Binding-site contacts:
Ligand atom O1A contacts residue TYR72 of chain 46.A at 3.7 Å.
Ligand atom O1A contacts residue ARG77 of chain 46.A at 3.1 Å.
Ligand atom C4 contacts residue TYR72 of chain 46.A at 3.7 Å (hydrophobic).
Ligand atom O4 contacts residue THR291 of chain 46.A at 3.5 Å.
Ligand atom O3 contacts residue GLY78 of chain 46.A at 3.6 Å.
Ligand atom C1 contacts residue GLY78 of chain 46.A at 4.2 Å.
Ligand atom C4 contacts residue ARG77 of chain 46.A at 4.3 Å.
Ligand atom C5 contacts residue ASN93 of chain 46.A at 3.6 Å.
Ligand atom C3 contacts residue VAL296 of chain 46.A at 3.4 Å (hydrophobic).
Ligand atom O4 contacts residue VAL296 of chain 46.A at 3.7 Å.
Ligand atom O4 contacts residue ILE79 of chain 46.A at 3.7 Å.
Ligand atom C4 contacts residue HIS298 of chain 46.A at 3.6 Å.
Ligand atom O8 contacts residue TYR72 of chain 46.A at 3.9 Å.
Ligand atom C11 contacts residue ASP85 of chain 46.B at 3.5 Å.
Ligand atom C4 contacts residue GLY78 of chain 46.A at 3.6 Å.
Ligand atom C1 contacts residue ARG77 of chain 46.A at 3.5 Å.
Ligand atom C1 contacts residue TYR72 of chain 46.A at 4.1 Å (hydrophobic).
Ligand atom C5 contacts residue TYR72 of chain 46.A at 3.7 Å (hydrophobic).
Ligand atom C6 contacts residue THR94 of chain 46.A at 3.9 Å.
Ligand atom C3 contacts residue ARG77 of chain 46.A at 3.8 Å.
Ligand atom O4 contacts residue TYR72 of chain 46.A at 4.2 Å.
Ligand atom N5 contacts residue TYR72 of chain 46.A at 2.9 Å (h-bond).
Ligand atom O8 contacts residue ARG77 of chain 46.A at 3.3 Å (salt-bridge).
Ligand atom C6 contacts residue ASN93 of chain 46.A at 3.1 Å.
Ligand atom O1B contacts residue TYR72 of chain 46.A at 4.1 Å.
Ligand atom C3 contacts residue GLY78 of chain 46.A at 3.7 Å.
Ligand atom C2 contacts residue GLY78 of chain 46.A at 4.1 Å.
Ligand atom C3 contacts residue HIS298 of chain 46.A at 4.1 Å.
Ligand atom C4 contacts residue VAL296 of chain 46.A at 4.2 Å (hydrophobic).
Ligand atom C6 contacts residue TYR72 of chain 46.A at 3.9 Å (hydrophobic).
Ligand atom O1B contacts residue ARG77 of chain 46.A at 3.0 Å (salt-bridge).
Ligand atom O6 contacts residue ASN93 of chain 46.A at 2.9 Å (h-bond).
Ligand atom C3 contacts residue GLY78 of chain 46.A at 4.2 Å.
Ligand atom C10 contacts residue TYR72 of chain 46.A at 3.8 Å (hydrophobic).
Ligand atom O10 contacts residue ASN293 of chain 46.A at 4.3 Å.
Ligand atom O4 contacts residue HIS298 of chain 46.A at 2.7 Å (h-bond).
Ligand atom O1A contacts residue GLY78 of chain 46.A at 3.4 Å (h-bond).
Ligand atom O4 contacts residue ASN80 of chain 46.A at 4.1 Å.
Ligand atom O4 contacts residue GLY78 of chain 46.A at 3.3 Å.
Ligand atom C11 contacts residue TYR72 of chain 46.A at 3.9 Å (hydrophobic).

The protein below binds the small molecule below.
Small molecule (SMILES): CC(=O)N[C@H]1[C@H]([C@H](O)[C@H](O)CO)O[C@@](O[C@H]2[C@@H](O)[C@@H](CO)O[C@@H](O[C@H]3[C@H](O)[C@@H](O)[C@H](O)O[C@@H]3CO)[C@@H]2O)(C(=O)O)C[C@@H]1O

Sequence of chain 46.B:
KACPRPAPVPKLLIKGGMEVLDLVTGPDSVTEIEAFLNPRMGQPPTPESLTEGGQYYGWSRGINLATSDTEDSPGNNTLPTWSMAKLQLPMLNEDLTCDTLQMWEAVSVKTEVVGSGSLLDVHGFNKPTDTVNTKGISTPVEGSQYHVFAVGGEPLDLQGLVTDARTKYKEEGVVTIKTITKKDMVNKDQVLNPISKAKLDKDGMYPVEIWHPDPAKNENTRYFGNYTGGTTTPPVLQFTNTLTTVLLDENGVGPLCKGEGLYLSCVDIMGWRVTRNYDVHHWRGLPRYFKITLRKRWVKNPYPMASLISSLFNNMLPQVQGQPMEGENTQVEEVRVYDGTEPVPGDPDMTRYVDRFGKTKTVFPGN

Sequence of chain 46.A:
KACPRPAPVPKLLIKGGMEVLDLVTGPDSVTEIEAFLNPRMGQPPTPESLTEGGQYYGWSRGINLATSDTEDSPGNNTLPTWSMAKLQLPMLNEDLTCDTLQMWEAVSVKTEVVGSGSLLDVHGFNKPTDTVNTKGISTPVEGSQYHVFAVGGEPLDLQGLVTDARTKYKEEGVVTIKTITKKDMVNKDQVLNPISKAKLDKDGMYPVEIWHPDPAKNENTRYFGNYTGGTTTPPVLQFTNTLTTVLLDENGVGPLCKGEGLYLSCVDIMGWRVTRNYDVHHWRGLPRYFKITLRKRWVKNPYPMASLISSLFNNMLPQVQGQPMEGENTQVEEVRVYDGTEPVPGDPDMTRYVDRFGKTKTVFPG